Binding-site contacts:
Ligand atom O2R contacts residue ARG311 of chain 2.B at 3.5 Å (salt-bridge).
Ligand atom O2P contacts residue ARG392 of chain 1.B at 3.1 Å (salt-bridge).
Ligand atom O3R contacts residue ASP313 of chain 2.B at 2.7 Å (salt-bridge).
Ligand atom O4R contacts residue PO41 of chain 2.K at 3.2 Å (h-bond).
Ligand atom N1 contacts residue TYR18 of chain 1.B at 3.6 Å (h-bond).
Ligand atom C6 contacts residue ARG196 of chain 2.B at 3.2 Å.
Ligand atom C7 contacts residue PHE193 of chain 2.B at 3.4 Å (hydrophobic).
Ligand atom N7 contacts residue TYR18 of chain 1.B at 3.4 Å.
Ligand atom N7 contacts residue PHE193 of chain 2.B at 3.5 Å.
Ligand atom O7 contacts residue TYR18 of chain 1.B at 3.6 Å.
Ligand atom O4R contacts residue ARG196 of chain 2.B at 3.7 Å.
Ligand atom O1P contacts residue GLY384 of chain 2.B at 3.5 Å (h-bond).
Ligand atom C5 contacts residue ARG196 of chain 2.B at 3.7 Å.
Ligand atom C2R contacts residue GLY353 of chain 2.B at 3.7 Å.
Ligand atom C3R contacts residue ASP313 of chain 2.B at 3.3 Å.
Ligand atom O2P contacts residue GLY384 of chain 2.B at 2.7 Å (h-bond).
Ligand atom C4 contacts residue TYR18 of chain 1.B at 3.5 Å (hydrophobic).
Ligand atom C2 contacts residue PO41 of chain 2.J at 3.7 Å.
Ligand atom C3 contacts residue PHE193 of chain 2.B at 3.7 Å (hydrophobic).
Ligand atom O5R contacts residue ARG392 of chain 1.B at 3.4 Å (salt-bridge).
Ligand atom C4 contacts residue ASP219 of chain 2.B at 3.5 Å.
Ligand atom O3P contacts residue ARG392 of chain 1.B at 3.5 Å (salt-bridge).
Ligand atom O2R contacts residue PO41 of chain 2.J at 2.8 Å (h-bond).
Ligand atom O7 contacts residue PHE193 of chain 2.B at 3.6 Å.
Ligand atom O7 contacts residue ARG311 of chain 2.B at 3.1 Å.
Ligand atom N7 contacts residue ASP219 of chain 2.B at 3.2 Å (salt-bridge).
Ligand atom C4 contacts residue PHE193 of chain 2.B at 3.5 Å (hydrophobic).
Ligand atom C6 contacts residue PHE193 of chain 2.B at 3.7 Å (hydrophobic).
Ligand atom O2R contacts residue ASP313 of chain 2.B at 2.9 Å (salt-bridge).
Ligand atom P contacts residue GLY384 of chain 2.B at 3.7 Å.
Ligand atom C2R contacts residue ASP313 of chain 2.B at 3.6 Å.
Ligand atom C1R contacts residue PO41 of chain 2.J at 3.5 Å.
Ligand atom C3 contacts residue TYR18 of chain 1.B at 3.4 Å (hydrophobic).
Ligand atom C3R contacts residue GLY353 of chain 2.B at 3.4 Å.
Ligand atom C2 contacts residue TYR18 of chain 1.B at 3.5 Å (hydrophobic).
Ligand atom C5 contacts residue ASP16 of chain 1.B at 3.7 Å.
Ligand atom C2R contacts residue PO41 of chain 2.J at 3.7 Å.
Ligand atom C7 contacts residue TYR18 of chain 1.B at 3.4 Å (hydrophobic).
Ligand atom O1P contacts residue GLY383 of chain 2.B at 3.4 Å (h-bond).
Ligand atom C4R contacts residue PO41 of chain 2.K at 3.5 Å.

Sequence of chain 2.B:
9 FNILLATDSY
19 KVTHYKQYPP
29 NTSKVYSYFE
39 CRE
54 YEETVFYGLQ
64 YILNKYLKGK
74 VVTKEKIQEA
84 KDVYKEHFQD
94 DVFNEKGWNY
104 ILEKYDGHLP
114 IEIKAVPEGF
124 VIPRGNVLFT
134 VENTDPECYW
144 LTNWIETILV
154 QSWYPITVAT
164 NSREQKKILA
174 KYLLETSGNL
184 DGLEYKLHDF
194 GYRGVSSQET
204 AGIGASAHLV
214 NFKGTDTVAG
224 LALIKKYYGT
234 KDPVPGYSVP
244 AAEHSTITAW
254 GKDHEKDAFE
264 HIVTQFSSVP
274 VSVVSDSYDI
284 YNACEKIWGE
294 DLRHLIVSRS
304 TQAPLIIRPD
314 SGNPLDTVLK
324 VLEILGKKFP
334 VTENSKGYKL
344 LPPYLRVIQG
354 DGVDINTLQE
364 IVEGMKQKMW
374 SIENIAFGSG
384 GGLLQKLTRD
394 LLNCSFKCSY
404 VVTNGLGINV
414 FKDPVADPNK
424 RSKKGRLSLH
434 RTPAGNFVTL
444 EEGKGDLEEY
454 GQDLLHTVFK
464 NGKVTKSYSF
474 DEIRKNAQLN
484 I

Sequence of chain 1.B:
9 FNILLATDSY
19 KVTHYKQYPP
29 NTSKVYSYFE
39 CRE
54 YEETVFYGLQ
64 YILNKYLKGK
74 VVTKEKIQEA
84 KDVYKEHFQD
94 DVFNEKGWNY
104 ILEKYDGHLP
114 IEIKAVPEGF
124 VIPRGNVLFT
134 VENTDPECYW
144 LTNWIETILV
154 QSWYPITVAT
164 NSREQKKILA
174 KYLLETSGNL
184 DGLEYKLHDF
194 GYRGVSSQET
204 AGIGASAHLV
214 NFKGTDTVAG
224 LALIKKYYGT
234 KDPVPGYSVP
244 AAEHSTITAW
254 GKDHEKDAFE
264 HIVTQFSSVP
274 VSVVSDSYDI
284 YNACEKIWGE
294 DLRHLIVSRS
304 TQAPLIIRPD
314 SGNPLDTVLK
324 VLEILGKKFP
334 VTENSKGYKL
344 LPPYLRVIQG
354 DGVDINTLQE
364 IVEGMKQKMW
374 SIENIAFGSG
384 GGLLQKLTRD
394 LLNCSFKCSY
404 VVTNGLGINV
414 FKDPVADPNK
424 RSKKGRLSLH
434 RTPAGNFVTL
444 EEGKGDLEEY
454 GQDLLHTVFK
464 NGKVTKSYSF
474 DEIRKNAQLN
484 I

A protein and the small-molecule ligand that binds it are described below.
Small molecule (SMILES): NC(=O)c1ccc[n+]([C@@H]2O[C@H](COP(=O)(O)O)[C@@H](O)[C@H]2O)c1